Binding-site contacts:
Ligand atom O5 contacts residue ASN131 of chain 1.A at 2.3 Å (h-bond).
Ligand atom C2 contacts residue ASN131 of chain 1.A at 2.4 Å.
Ligand atom O4 contacts residue ARG132 of chain 1.A at 3.6 Å.
Ligand atom C4 contacts residue ASN131 of chain 1.A at 4.2 Å.
Ligand atom O7 contacts residue TYR135 of chain 1.A at 4.3 Å.
Ligand atom O5 contacts residue TYR135 of chain 1.A at 3.4 Å.
Ligand atom C8 contacts residue ASN131 of chain 1.A at 4.2 Å.
Ligand atom C7 contacts residue ASN131 of chain 1.A at 3.2 Å.
Ligand atom O5 contacts residue TYR135 of chain 1.A at 4.3 Å.
Ligand atom C4 contacts residue ARG132 of chain 1.A at 3.7 Å.
Ligand atom N2 contacts residue ASN131 of chain 1.A at 2.9 Å (h-bond).
Ligand atom C5 contacts residue ARG132 of chain 1.A at 4.4 Å.
Ligand atom C6 contacts residue TYR135 of chain 1.A at 4.0 Å (hydrophobic).
Ligand atom C6 contacts residue THR136 of chain 1.A at 3.5 Å.
Ligand atom C3 contacts residue ASN131 of chain 1.A at 3.8 Å.
Ligand atom C5 contacts residue TYR135 of chain 1.A at 3.7 Å (hydrophobic).
Ligand atom C1 contacts residue TYR135 of chain 1.A at 3.6 Å (hydrophobic).
Ligand atom C8 contacts residue ILE126 of chain 1.A at 4.1 Å (hydrophobic).
Ligand atom O7 contacts residue ASN131 of chain 1.A at 3.3 Å (h-bond).
Ligand atom C5 contacts residue ASN131 of chain 1.A at 3.6 Å.
Ligand atom C5 contacts residue TYR135 of chain 1.A at 4.4 Å (hydrophobic).
Ligand atom C6 contacts residue TYR135 of chain 1.A at 3.6 Å (hydrophobic).
Ligand atom C6 contacts residue ARG132 of chain 1.A at 4.0 Å.
Ligand atom C1 contacts residue ASN131 of chain 1.A at 1.4 Å.

The protein below binds the small molecule below.
Small molecule (SMILES): CC(=O)N[C@H]1[C@H](O[C@H]2[C@H](O)[C@@H](NC(C)=O)CO[C@@H]2CO[C@@H]2O[C@@H](C)[C@@H](O)[C@@H](O)[C@@H]2O)O[C@H](CO)[C@@H](O[C@H]2O[C@H](CO)[C@@H](O)[C@H](O)[C@@H]2O)[C@@H]1O

Sequence of chain 1.A:
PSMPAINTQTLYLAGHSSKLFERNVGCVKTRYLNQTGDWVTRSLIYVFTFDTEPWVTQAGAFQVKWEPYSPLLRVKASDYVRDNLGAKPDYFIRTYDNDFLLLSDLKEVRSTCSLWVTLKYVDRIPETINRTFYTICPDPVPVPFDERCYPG